Sequence of chain 1.A:
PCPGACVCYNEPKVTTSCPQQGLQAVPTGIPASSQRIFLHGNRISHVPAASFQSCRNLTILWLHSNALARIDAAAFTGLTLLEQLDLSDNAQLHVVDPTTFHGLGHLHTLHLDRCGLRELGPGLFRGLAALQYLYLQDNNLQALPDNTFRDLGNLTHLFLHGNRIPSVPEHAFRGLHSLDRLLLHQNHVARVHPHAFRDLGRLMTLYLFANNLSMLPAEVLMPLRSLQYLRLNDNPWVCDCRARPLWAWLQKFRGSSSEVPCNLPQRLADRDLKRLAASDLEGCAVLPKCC

Binding-site contacts:
Ligand atom C8 contacts residue ALA132 of chain 1.A at 4.3 Å (hydrophobic).
Ligand atom C3 contacts residue ASN156 of chain 1.A at 3.8 Å.
Ligand atom O7 contacts residue ASN156 of chain 1.A at 4.2 Å.
Ligand atom C2 contacts residue ASN156 of chain 1.A at 2.5 Å.
Ligand atom O7 contacts residue ALA132 of chain 1.A at 3.8 Å.
Ligand atom C8 contacts residue ALA131 of chain 1.A at 3.3 Å (hydrophobic).
Ligand atom C7 contacts residue ALA132 of chain 1.A at 4.3 Å (hydrophobic).
Ligand atom O5 contacts residue ASN156 of chain 1.A at 2.4 Å (h-bond).
Ligand atom N2 contacts residue ALA131 of chain 1.A at 4.0 Å.
Ligand atom C1 contacts residue ASN156 of chain 1.A at 1.4 Å.
Ligand atom C7 contacts residue ALA131 of chain 1.A at 3.6 Å (hydrophobic).
Ligand atom N2 contacts residue ASN156 of chain 1.A at 2.9 Å (h-bond).
Ligand atom C7 contacts residue ASN156 of chain 1.A at 3.8 Å.
Ligand atom C5 contacts residue ASN156 of chain 1.A at 3.6 Å.
Ligand atom C4 contacts residue ASN156 of chain 1.A at 4.2 Å.
Ligand atom O7 contacts residue ALA131 of chain 1.A at 4.1 Å.

A protein and the small-molecule ligand that binds it are described below.
Small molecule (SMILES): CC(=O)N[C@@H]1[C@@H](O)[C@H](O)[C@@H](CO)O[C@H]1O